Sequence of chain 1.A:
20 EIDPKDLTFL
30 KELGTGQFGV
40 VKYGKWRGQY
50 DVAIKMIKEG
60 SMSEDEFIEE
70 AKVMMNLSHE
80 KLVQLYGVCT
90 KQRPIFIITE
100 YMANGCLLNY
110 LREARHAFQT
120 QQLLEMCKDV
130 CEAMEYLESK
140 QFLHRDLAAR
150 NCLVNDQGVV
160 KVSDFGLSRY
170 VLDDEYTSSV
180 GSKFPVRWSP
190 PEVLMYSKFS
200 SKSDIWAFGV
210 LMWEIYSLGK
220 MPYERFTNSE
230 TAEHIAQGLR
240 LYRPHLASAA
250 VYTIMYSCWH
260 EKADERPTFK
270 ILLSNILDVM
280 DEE

The small molecule below binds the protein below.
Small molecule (SMILES): CNC(=O)Nc1cc(-c2cccc(-n3cnc4cc(C(C)(C)C)ccc4c3=O)c2C)cn(C)c1=O

Binding-site contacts:
Ligand atom C35 contacts residue TYR100 of chain 1.A at 3.8 Å (hydrophobic).
Ligand atom C8 contacts residue LEU152 of chain 1.A at 3.5 Å (hydrophobic).
Ligand atom C10 contacts residue VAL40 of chain 1.A at 3.6 Å (hydrophobic).
Ligand atom N31 contacts residue MET101 of chain 1.A at 3.0 Å (h-bond).
Ligand atom C35 contacts residue ALA102 of chain 1.A at 3.4 Å (hydrophobic).
Ligand atom N34 contacts residue TYR100 of chain 1.A at 3.6 Å (h-bond).
Ligand atom C26 contacts residue LYS54 of chain 1.A at 3.7 Å.
Ligand atom C12 contacts residue THR34 of chain 1.A at 3.8 Å.
Ligand atom C1 contacts residue LEU152 of chain 1.A at 3.8 Å (hydrophobic).
Ligand atom C19 contacts residue LYS54 of chain 1.A at 3.5 Å.
Ligand atom N6 contacts residue LEU152 of chain 1.A at 3.5 Å.
Ligand atom C32 contacts residue GLY104 of chain 1.A at 3.6 Å.
Ligand atom C8 contacts residue GLU99 of chain 1.A at 3.4 Å.
Ligand atom C23 contacts residue ASN150 of chain 1.A at 3.5 Å.
Ligand atom C12 contacts residue VAL40 of chain 1.A at 3.7 Å (hydrophobic).
Ligand atom C8 contacts residue THR98 of chain 1.A at 3.2 Å.
Ligand atom N34 contacts residue ALA102 of chain 1.A at 3.6 Å (h-bond).
Ligand atom C25 contacts residue PHE37 of chain 1.A at 3.7 Å (hydrophobic).
Ligand atom O20 contacts residue LYS54 of chain 1.A at 2.8 Å (salt-bridge).
Ligand atom N34 contacts residue GLY104 of chain 1.A at 3.5 Å (h-bond).
Ligand atom C29 contacts residue LEU166 of chain 1.A at 3.8 Å (hydrophobic).
Ligand atom C8 contacts residue ALA52 of chain 1.A at 3.4 Å (hydrophobic).
Ligand atom C30 contacts residue TYR175 of chain 1.A at 3.5 Å (hydrophobic).
Ligand atom N6 contacts residue ALA52 of chain 1.A at 3.6 Å.
Ligand atom C28 contacts residue ASP145 of chain 1.A at 3.6 Å.
Ligand atom C29 contacts residue SER167 of chain 1.A at 3.7 Å.
Ligand atom C19 contacts residue ASP163 of chain 1.A at 3.7 Å.
Ligand atom C32 contacts residue MET101 of chain 1.A at 3.4 Å (hydrophobic).
Ligand atom C26 contacts residue ASP163 of chain 1.A at 3.7 Å.
Ligand atom C21 contacts residue ASP163 of chain 1.A at 3.4 Å.
Ligand atom C11 contacts residue VAL40 of chain 1.A at 3.6 Å (hydrophobic).
Ligand atom C30 contacts residue GLN36 of chain 1.A at 3.8 Å.
Ligand atom O20 contacts residue VAL40 of chain 1.A at 3.6 Å.
Ligand atom O7 contacts residue MET101 of chain 1.A at 2.8 Å (h-bond).
Ligand atom N34 contacts residue MET101 of chain 1.A at 2.9 Å (h-bond).
Ligand atom N18 contacts residue ASN150 of chain 1.A at 3.5 Å (h-bond).
Ligand atom C15 contacts residue ASP163 of chain 1.A at 3.5 Å.
Ligand atom C22 contacts residue ASP163 of chain 1.A at 3.6 Å.
Ligand atom O7 contacts residue TYR100 of chain 1.A at 3.6 Å.
Ligand atom C12 contacts residue GLY35 of chain 1.A at 3.7 Å.